Sequence of chain 2.A:
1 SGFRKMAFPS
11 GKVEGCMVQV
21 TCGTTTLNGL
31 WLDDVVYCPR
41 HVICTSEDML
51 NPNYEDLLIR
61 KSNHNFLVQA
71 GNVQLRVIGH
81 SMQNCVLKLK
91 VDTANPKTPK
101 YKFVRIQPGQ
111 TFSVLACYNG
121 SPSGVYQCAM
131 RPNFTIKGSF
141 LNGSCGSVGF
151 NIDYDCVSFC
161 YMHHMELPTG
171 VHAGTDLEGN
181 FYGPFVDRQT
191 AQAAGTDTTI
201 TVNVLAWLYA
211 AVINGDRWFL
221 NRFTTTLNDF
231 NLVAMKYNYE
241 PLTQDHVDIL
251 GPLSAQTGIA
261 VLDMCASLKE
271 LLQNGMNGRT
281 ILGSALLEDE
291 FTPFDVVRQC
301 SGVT

The protein below binds the small molecule below.
Small molecule (SMILES): COc1ccccc1OCCNC(=O)c1cc(=O)[nH]c2cccc(F)c12

Sequence of chain 1.A:
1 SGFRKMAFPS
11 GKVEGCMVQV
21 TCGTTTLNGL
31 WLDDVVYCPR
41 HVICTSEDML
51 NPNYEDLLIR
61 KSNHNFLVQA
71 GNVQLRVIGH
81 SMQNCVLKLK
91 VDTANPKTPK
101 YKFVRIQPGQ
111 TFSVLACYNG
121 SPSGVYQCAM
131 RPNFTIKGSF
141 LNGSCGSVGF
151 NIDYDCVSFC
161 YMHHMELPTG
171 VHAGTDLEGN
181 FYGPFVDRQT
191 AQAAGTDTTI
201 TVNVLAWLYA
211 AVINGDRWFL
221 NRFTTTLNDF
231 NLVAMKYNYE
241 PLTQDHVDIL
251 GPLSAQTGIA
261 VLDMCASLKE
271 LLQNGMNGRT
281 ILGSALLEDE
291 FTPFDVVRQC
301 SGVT

Binding-site contacts:
Ligand atom C3 contacts residue MET49 of chain 1.A at 3.8 Å (hydrophobic).
Ligand atom C14 contacts residue PHE140 of chain 1.A at 3.8 Å (hydrophobic).
Ligand atom C9 contacts residue CYS145 of chain 1.A at 3.6 Å (hydrophobic).
Ligand atom C12 contacts residue SER144 of chain 1.A at 3.8 Å.
Ligand atom C4 contacts residue HIS41 of chain 1.A at 3.7 Å.
Ligand atom C13 contacts residue GLU166 of chain 1.A at 3.8 Å.
Ligand atom O2 contacts residue CYS145 of chain 1.A at 3.7 Å.
Ligand atom C16 contacts residue ASN142 of chain 1.A at 3.7 Å.
Ligand atom C12 contacts residue PHE140 of chain 1.A at 3.8 Å (hydrophobic).
Ligand atom C4 contacts residue MET49 of chain 1.A at 3.4 Å (hydrophobic).
Ligand atom C7 contacts residue HIS41 of chain 1.A at 3.5 Å.
Ligand atom C3 contacts residue ARG188 of chain 1.A at 3.5 Å.
Ligand atom O3 contacts residue HIS163 of chain 1.A at 2.6 Å (h-bond).
Ligand atom C18 contacts residue LEU141 of chain 1.A at 3.7 Å (hydrophobic).
Ligand atom N contacts residue CYS145 of chain 1.A at 3.5 Å (h-bond).
Ligand atom O3 contacts residue HIS172 of chain 1.A at 3.4 Å.
Ligand atom C11 contacts residue SER144 of chain 1.A at 3.8 Å.
Ligand atom C3 contacts residue ASP187 of chain 1.A at 3.7 Å.
Ligand atom C13 contacts residue ASN142 of chain 1.A at 3.7 Å.
Ligand atom C11 contacts residue LEU141 of chain 1.A at 3.8 Å (hydrophobic).
Ligand atom C12 contacts residue HIS163 of chain 1.A at 3.5 Å.
Ligand atom C5 contacts residue HIS164 of chain 1.A at 3.6 Å.
Ligand atom C12 contacts residue GLU166 of chain 1.A at 3.5 Å.
Ligand atom N1 contacts residue GLU166 of chain 1.A at 3.1 Å (salt-bridge).
Ligand atom C5 contacts residue HIS41 of chain 1.A at 3.4 Å.
Ligand atom C18 contacts residue ASN142 of chain 1.A at 3.5 Å.
Ligand atom O3 contacts residue GLU166 of chain 1.A at 3.4 Å.
Ligand atom O2 contacts residue ASN142 of chain 1.A at 3.3 Å (h-bond).
Ligand atom C13 contacts residue PHE140 of chain 1.A at 3.7 Å (hydrophobic).
Ligand atom C3 contacts residue MET165 of chain 1.A at 3.6 Å (hydrophobic).
Ligand atom C17 contacts residue ASN142 of chain 1.A at 3.4 Å.
Ligand atom O3 contacts residue PHE140 of chain 1.A at 3.2 Å.
Ligand atom N1 contacts residue PHE140 of chain 1.A at 3.0 Å (h-bond).
Ligand atom C contacts residue GLN189 of chain 1.A at 3.7 Å.
Ligand atom C13 contacts residue LEU141 of chain 1.A at 3.5 Å (hydrophobic).
Ligand atom C10 contacts residue LEU141 of chain 1.A at 3.8 Å (hydrophobic).
Ligand atom C8 contacts residue CYS145 of chain 1.A at 3.8 Å (hydrophobic).
Ligand atom C14 contacts residue GLU166 of chain 1.A at 3.8 Å.
Ligand atom F contacts residue ASN142 of chain 1.A at 3.0 Å.
Ligand atom O2 contacts residue GLY143 of chain 1.A at 3.0 Å (h-bond).